Binding-site contacts:
Ligand atom C8 contacts residue CYS145 of chain 1.A at 4.1 Å (hydrophobic).
Ligand atom O1 contacts residue PRO39 of chain 1.A at 3.5 Å.
Ligand atom C9 contacts residue HIS41 of chain 1.A at 3.5 Å.
Ligand atom C4 contacts residue MET165 of chain 1.A at 4.4 Å (hydrophobic).
Ligand atom C6 contacts residue HIS41 of chain 1.A at 3.5 Å.
Ligand atom C9 contacts residue CYS145 of chain 1.A at 1.9 Å (hydrophobic).
Ligand atom C2 contacts residue ARG188 of chain 1.A at 4.4 Å.
Ligand atom C6 contacts residue MET165 of chain 1.A at 4.2 Å (hydrophobic).
Ligand atom O1 contacts residue HIS163 of chain 1.A at 3.8 Å.
Ligand atom N1 contacts residue HIS41 of chain 1.A at 3.5 Å (h-bond).
Ligand atom C3 contacts residue GLN189 of chain 1.A at 4.4 Å.
Ligand atom C2 contacts residue ASP187 of chain 1.A at 3.9 Å.
Ligand atom C1 contacts residue HIS41 of chain 1.A at 3.5 Å.
Ligand atom C9 contacts residue HIS164 of chain 1.A at 3.1 Å.
Ligand atom N1 contacts residue HIS164 of chain 1.A at 3.2 Å (h-bond).
Ligand atom O1 contacts residue LEU27 of chain 1.A at 4.2 Å.
Ligand atom O1 contacts residue HIS164 of chain 1.A at 3.5 Å (h-bond).
Ligand atom C5 contacts residue HIS41 of chain 1.A at 3.8 Å.
Ligand atom C2 contacts residue HIS41 of chain 1.A at 4.1 Å.
Ligand atom C8 contacts residue HIS41 of chain 1.A at 3.4 Å.
Ligand atom O1 contacts residue CYS145 of chain 1.A at 2.6 Å (h-bond).
Ligand atom C5 contacts residue MET165 of chain 1.A at 4.4 Å (hydrophobic).
Ligand atom C2 contacts residue MET165 of chain 1.A at 4.1 Å (hydrophobic).
Ligand atom C3 contacts residue ARG188 of chain 1.A at 4.1 Å.
Ligand atom C7 contacts residue HIS41 of chain 1.A at 3.2 Å.
Ligand atom C6 contacts residue HIS164 of chain 1.A at 3.8 Å.
Ligand atom C3 contacts residue MET165 of chain 1.A at 4.2 Å (hydrophobic).
Ligand atom C1 contacts residue HIS164 of chain 1.A at 4.0 Å.
Ligand atom O1 contacts residue HIS41 of chain 1.A at 3.8 Å.
Ligand atom C7 contacts residue CYS145 of chain 1.A at 2.8 Å (hydrophobic).
Ligand atom O1 contacts residue GLY146 of chain 1.A at 4.4 Å.
Ligand atom N1 contacts residue CYS145 of chain 1.A at 3.0 Å (h-bond).
Ligand atom C1 contacts residue MET165 of chain 1.A at 4.1 Å (hydrophobic).
Ligand atom C6 contacts residue CYS145 of chain 1.A at 4.3 Å (hydrophobic).
Ligand atom C4 contacts residue HIS41 of chain 1.A at 4.5 Å.
Ligand atom C8 contacts residue HIS164 of chain 1.A at 3.5 Å.
Ligand atom C7 contacts residue HIS164 of chain 1.A at 3.0 Å.
Ligand atom C3 contacts residue ASP187 of chain 1.A at 4.2 Å.

Sequence of chain 1.A:
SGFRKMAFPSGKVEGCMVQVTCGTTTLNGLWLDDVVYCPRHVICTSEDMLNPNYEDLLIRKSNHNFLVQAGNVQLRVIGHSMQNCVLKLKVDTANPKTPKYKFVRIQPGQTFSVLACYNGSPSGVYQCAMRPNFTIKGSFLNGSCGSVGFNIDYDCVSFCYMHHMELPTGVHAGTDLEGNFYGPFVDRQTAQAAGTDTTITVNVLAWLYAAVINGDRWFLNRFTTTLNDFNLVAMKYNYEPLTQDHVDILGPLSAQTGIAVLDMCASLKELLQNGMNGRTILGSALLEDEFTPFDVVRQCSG

The protein below binds the small molecule below.
Small molecule (SMILES): O=Cc1cc2ccccc2[nH]1